Binding-site contacts:
Ligand atom C9 contacts residue TYR86 of chain 1.E at 3.9 Å (hydrophobic).
Ligand atom N5 contacts residue TRP92 of chain 1.E at 3.7 Å.
Ligand atom C11 contacts residue TRP92 of chain 1.E at 3.7 Å (hydrophobic).
Ligand atom C7 contacts residue TRP92 of chain 1.E at 4.1 Å (hydrophobic).
Ligand atom C8 contacts residue TRP92 of chain 1.E at 4.4 Å (hydrophobic).
Ligand atom C10 contacts residue ASN31 of chain 1.A at 3.9 Å.
Ligand atom N5 contacts residue ASN31 of chain 1.A at 3.4 Å (h-bond).
Ligand atom C1 contacts residue TRP92 of chain 1.E at 4.0 Å (hydrophobic).
Ligand atom O4 contacts residue THR13 of chain 1.E at 3.9 Å.
Ligand atom C1 contacts residue THR14 of chain 1.E at 3.3 Å.
Ligand atom C4 contacts residue LYS32 of chain 1.A at 4.3 Å.
Ligand atom C4 contacts residue TRP92 of chain 1.E at 4.1 Å (hydrophobic).
Ligand atom C6 contacts residue THR14 of chain 1.E at 3.8 Å.
Ligand atom O4 contacts residue LYS32 of chain 1.A at 3.0 Å (salt-bridge).
Ligand atom O1A contacts residue TRP92 of chain 1.E at 4.4 Å.
Ligand atom O10 contacts residue LYS32 of chain 1.A at 3.6 Å (salt-bridge).
Ligand atom C10 contacts residue TRP92 of chain 1.E at 4.4 Å (hydrophobic).
Ligand atom O1A contacts residue THR14 of chain 1.E at 2.9 Å (h-bond).
Ligand atom C4 contacts residue THR13 of chain 1.E at 4.2 Å.
Ligand atom C5 contacts residue ASN31 of chain 1.A at 4.0 Å.
Ligand atom C5 contacts residue TRP92 of chain 1.E at 4.1 Å (hydrophobic).
Ligand atom O1A contacts residue THR13 of chain 1.E at 3.2 Å.
Ligand atom O1B contacts residue THR14 of chain 1.E at 2.5 Å (h-bond).
Ligand atom C4 contacts residue ASN31 of chain 1.A at 3.3 Å.
Ligand atom O1B contacts residue TRP92 of chain 1.E at 3.6 Å.
Ligand atom C5 contacts residue THR14 of chain 1.E at 4.0 Å.
Ligand atom C10 contacts residue LYS32 of chain 1.A at 4.2 Å.
Ligand atom C6 contacts residue TRP92 of chain 1.E at 3.7 Å (hydrophobic).
Ligand atom O4 contacts residue ASN31 of chain 1.A at 2.7 Å (h-bond).
Ligand atom C11 contacts residue VAL30 of chain 1.A at 3.8 Å (hydrophobic).
Ligand atom O10 contacts residue ASN31 of chain 1.A at 4.1 Å.
Ligand atom C10 contacts residue VAL30 of chain 1.A at 3.9 Å (hydrophobic).
Ligand atom O9 contacts residue TYR86 of chain 1.E at 3.9 Å.
Ligand atom O10 contacts residue VAL30 of chain 1.A at 3.5 Å (h-bond).
Ligand atom C11 contacts residue ASN31 of chain 1.A at 4.2 Å.
Ligand atom C1 contacts residue THR13 of chain 1.E at 4.3 Å.
Ligand atom C4 contacts residue THR14 of chain 1.E at 3.9 Å.
Ligand atom O8 contacts residue TRP92 of chain 1.E at 3.6 Å.

A small-molecule ligand and the protein it binds are described below.
Small molecule (SMILES): CC(=O)N[C@H]1[C@H]([C@H](O)[C@H](O)CO)O[C@@](O[C@H]2[C@@H](O)[C@@H](CO)O[C@@H](O[C@H]3[C@H](O)[C@@H](NC(C)=O)CO[C@@H]3CO)[C@@H]2O)(C(=O)O)C[C@@H]1O

Sequence of chain 1.E:
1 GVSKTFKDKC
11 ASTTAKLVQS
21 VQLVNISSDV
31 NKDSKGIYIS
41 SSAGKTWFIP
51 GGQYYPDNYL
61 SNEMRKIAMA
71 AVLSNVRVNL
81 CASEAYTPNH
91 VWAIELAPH

Sequence of chain 1.A:
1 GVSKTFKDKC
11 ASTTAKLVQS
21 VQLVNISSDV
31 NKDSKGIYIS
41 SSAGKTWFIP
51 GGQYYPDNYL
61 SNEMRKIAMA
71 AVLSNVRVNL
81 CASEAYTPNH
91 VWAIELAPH